Binding-site contacts:
Ligand atom C24 contacts residue PHE534 of chain 1.C at 4.3 Å (hydrophobic).
Ligand atom C26 contacts residue ALA498 of chain 1.C at 4.0 Å (hydrophobic).
Ligand atom C5 contacts residue CYS556 of chain 1.B at 3.8 Å (hydrophobic).
Ligand atom C22 contacts residue PHE534 of chain 1.C at 4.2 Å (hydrophobic).
Ligand atom C1 contacts residue PHE531 of chain 1.C at 4.0 Å (hydrophobic).
Ligand atom C27 contacts residue CYS494 of chain 1.C at 3.3 Å (hydrophobic).
Ligand atom C10 contacts residue PRO527 of chain 1.C at 4.2 Å (hydrophobic).
Ligand atom C11 contacts residue PHE531 of chain 1.C at 3.9 Å (hydrophobic).
Ligand atom O1 contacts residue CYS556 of chain 1.B at 4.1 Å.
Ligand atom C12 contacts residue PHE531 of chain 1.C at 3.9 Å (hydrophobic).
Ligand atom C27 contacts residue ALA498 of chain 1.C at 3.7 Å (hydrophobic).
Ligand atom C6 contacts residue ILE557 of chain 1.B at 4.0 Å (hydrophobic).
Ligand atom C14 contacts residue ALA560 of chain 1.B at 4.4 Å (hydrophobic).
Ligand atom C7 contacts residue ILE557 of chain 1.B at 4.2 Å (hydrophobic).
Ligand atom C25 contacts residue CYS494 of chain 1.C at 4.0 Å (hydrophobic).
Ligand atom C28 contacts residue ILE564 of chain 1.B at 3.5 Å (hydrophobic).
Ligand atom C15 contacts residue ALA560 of chain 1.B at 3.8 Å (hydrophobic).
Ligand atom C4 contacts residue CYS556 of chain 1.B at 4.0 Å (hydrophobic).
Ligand atom C26 contacts residue PHE534 of chain 1.C at 4.3 Å (hydrophobic).
Ligand atom C2 contacts residue PRO527 of chain 1.C at 3.9 Å (hydrophobic).
Ligand atom C1 contacts residue PRO527 of chain 1.C at 3.4 Å (hydrophobic).
Ligand atom C21 contacts residue PHE534 of chain 1.C at 3.7 Å (hydrophobic).
Ligand atom C27 contacts residue CPL1 of chain 1.T at 3.3 Å.
Ligand atom C24 contacts residue ILE564 of chain 1.B at 3.9 Å (hydrophobic).
Ligand atom C9 contacts residue PRO527 of chain 1.C at 4.3 Å (hydrophobic).
Ligand atom C3 contacts residue CYS556 of chain 1.B at 3.6 Å (hydrophobic).
Ligand atom C11 contacts residue LEU530 of chain 1.C at 4.1 Å (hydrophobic).
Ligand atom C6 contacts residue CYS556 of chain 1.B at 3.6 Å (hydrophobic).
Ligand atom C25 contacts residue MET497 of chain 1.C at 4.2 Å (hydrophobic).
Ligand atom C9 contacts residue PHE531 of chain 1.C at 4.0 Å (hydrophobic).
Ligand atom C16 contacts residue ALA560 of chain 1.B at 3.8 Å (hydrophobic).
Ligand atom C26 contacts residue ILE501 of chain 1.C at 3.7 Å (hydrophobic).
Ligand atom C19 contacts residue PRO527 of chain 1.C at 3.5 Å (hydrophobic).
Ligand atom C21 contacts residue LEU530 of chain 1.C at 4.4 Å (hydrophobic).
Ligand atom C26 contacts residue CYS494 of chain 1.C at 4.1 Å (hydrophobic).
Ligand atom C26 contacts residue MET497 of chain 1.C at 3.4 Å (hydrophobic).
Ligand atom C11 contacts residue PRO527 of chain 1.C at 3.7 Å (hydrophobic).
Ligand atom C12 contacts residue LEU530 of chain 1.C at 4.0 Å (hydrophobic).
Ligand atom C21 contacts residue ILE501 of chain 1.C at 4.4 Å (hydrophobic).
Ligand atom C23 contacts residue PHE534 of chain 1.C at 4.2 Å (hydrophobic).

Sequence of chain 1.C:
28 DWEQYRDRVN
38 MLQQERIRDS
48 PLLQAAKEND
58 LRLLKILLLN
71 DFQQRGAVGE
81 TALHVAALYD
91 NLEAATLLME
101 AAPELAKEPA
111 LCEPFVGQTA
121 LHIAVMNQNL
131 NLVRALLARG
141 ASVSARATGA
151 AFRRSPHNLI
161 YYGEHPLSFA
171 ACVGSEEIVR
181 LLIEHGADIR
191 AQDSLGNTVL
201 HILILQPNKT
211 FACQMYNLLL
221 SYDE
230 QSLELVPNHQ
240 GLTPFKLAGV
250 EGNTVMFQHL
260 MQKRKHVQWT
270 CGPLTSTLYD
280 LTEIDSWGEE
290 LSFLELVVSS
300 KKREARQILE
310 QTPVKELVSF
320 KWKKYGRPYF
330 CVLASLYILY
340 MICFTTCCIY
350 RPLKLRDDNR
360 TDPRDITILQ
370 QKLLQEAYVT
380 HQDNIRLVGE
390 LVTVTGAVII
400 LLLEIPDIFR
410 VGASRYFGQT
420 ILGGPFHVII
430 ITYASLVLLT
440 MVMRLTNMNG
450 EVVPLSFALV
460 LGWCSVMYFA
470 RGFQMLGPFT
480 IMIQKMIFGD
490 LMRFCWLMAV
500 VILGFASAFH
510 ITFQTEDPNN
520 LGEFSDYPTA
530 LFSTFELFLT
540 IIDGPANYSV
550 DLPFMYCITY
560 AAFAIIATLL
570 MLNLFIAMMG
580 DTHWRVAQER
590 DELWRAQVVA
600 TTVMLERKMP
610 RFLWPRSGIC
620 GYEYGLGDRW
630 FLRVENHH

Sequence of chain 1.B:
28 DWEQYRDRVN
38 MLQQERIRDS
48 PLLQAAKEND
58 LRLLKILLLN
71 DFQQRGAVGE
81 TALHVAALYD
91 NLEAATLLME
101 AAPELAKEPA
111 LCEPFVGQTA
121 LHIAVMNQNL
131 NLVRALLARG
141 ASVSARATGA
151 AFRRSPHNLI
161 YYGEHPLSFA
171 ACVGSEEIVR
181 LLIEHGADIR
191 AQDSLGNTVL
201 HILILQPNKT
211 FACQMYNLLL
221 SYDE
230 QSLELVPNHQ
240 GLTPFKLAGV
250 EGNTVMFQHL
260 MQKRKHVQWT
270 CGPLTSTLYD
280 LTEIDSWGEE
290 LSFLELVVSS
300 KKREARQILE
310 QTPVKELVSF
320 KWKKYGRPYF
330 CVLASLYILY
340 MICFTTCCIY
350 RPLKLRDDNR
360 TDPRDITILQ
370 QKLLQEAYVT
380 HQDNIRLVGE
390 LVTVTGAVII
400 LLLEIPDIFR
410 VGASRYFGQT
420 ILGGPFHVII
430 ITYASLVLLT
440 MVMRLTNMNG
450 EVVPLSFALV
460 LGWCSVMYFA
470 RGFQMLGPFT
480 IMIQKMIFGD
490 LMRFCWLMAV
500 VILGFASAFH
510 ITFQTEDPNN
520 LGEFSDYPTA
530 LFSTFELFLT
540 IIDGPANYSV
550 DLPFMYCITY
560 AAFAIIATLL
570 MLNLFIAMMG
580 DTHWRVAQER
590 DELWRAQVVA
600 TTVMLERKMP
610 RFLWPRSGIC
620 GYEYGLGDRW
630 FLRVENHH

The small molecule below binds the protein below.
Small molecule (SMILES): CC(C)[C@@H](C)/C=C/[C@@H](C)[C@H]1CC[C@H]2C3=CC=C4C[C@@H](O)CC[C@]4(C)[C@H]3CC[C@]12C